Binding-site contacts:
Ligand atom C08 contacts residue PRO92 of chain 1.A at 3.8 Å (hydrophobic).
Ligand atom C19 contacts residue THR95 of chain 1.A at 3.7 Å.
Ligand atom C12 contacts residue ALA91 of chain 1.A at 3.5 Å (hydrophobic).
Ligand atom C08 contacts residue GLY94 of chain 1.A at 3.8 Å.
Ligand atom N01 contacts residue ALA91 of chain 1.A at 2.5 Å (h-bond).
Ligand atom C15 contacts residue ALA91 of chain 1.A at 3.6 Å (hydrophobic).
Ligand atom C08 contacts residue ALA91 of chain 1.A at 3.3 Å (hydrophobic).
Ligand atom C20 contacts residue GLU138 of chain 1.A at 3.5 Å.
Ligand atom C13 contacts residue LEU141 of chain 1.A at 3.5 Å (hydrophobic).
Ligand atom C15 contacts residue ALA38 of chain 1.A at 3.7 Å (hydrophobic).
Ligand atom C18 contacts residue GLY18 of chain 1.A at 3.8 Å.
Ligand atom O26 contacts residue ARG15 of chain 1.A at 3.4 Å (salt-bridge).
Ligand atom C09 contacts residue ALA91 of chain 1.A at 3.2 Å (hydrophobic).
Ligand atom C14 contacts residue LEU141 of chain 1.A at 3.4 Å (hydrophobic).
Ligand atom CL2 contacts residue VAL157 of chain 1.A at 3.7 Å.
Ligand atom C11 contacts residue ARG15 of chain 1.A at 3.8 Å.
Ligand atom C19 contacts residue VAL157 of chain 1.A at 3.3 Å (hydrophobic).
Ligand atom C14 contacts residue LEU72 of chain 1.A at 3.8 Å (hydrophobic).
Ligand atom C15 contacts residue LEU72 of chain 1.A at 3.9 Å (hydrophobic).
Ligand atom C21 contacts residue VAL157 of chain 1.A at 3.0 Å (hydrophobic).
Ligand atom C10 contacts residue GLY94 of chain 1.A at 3.7 Å.
Ligand atom C08 contacts residue LEU17 of chain 1.A at 3.8 Å (hydrophobic).
Ligand atom C16 contacts residue VAL157 of chain 1.A at 3.6 Å (hydrophobic).
Ligand atom C20 contacts residue THR95 of chain 1.A at 3.6 Å.
Ligand atom C05 contacts residue GLY94 of chain 1.A at 3.8 Å.
Ligand atom N01 contacts residue TYR90 of chain 1.A at 3.7 Å.
Ligand atom C15 contacts residue GLU89 of chain 1.A at 3.4 Å.
Ligand atom N04 contacts residue VAL25 of chain 1.A at 3.9 Å.
Ligand atom C15 contacts residue LEU141 of chain 1.A at 3.6 Å (hydrophobic).
Ligand atom CL2 contacts residue LEU141 of chain 1.A at 3.7 Å.
Ligand atom N03 contacts residue TYR90 of chain 1.A at 3.7 Å.
Ligand atom O26 contacts residue ALA159 of chain 1.A at 3.2 Å.
Ligand atom N02 contacts residue LEU141 of chain 1.A at 3.6 Å.
Ligand atom N03 contacts residue ALA91 of chain 1.A at 3.0 Å (h-bond).
Ligand atom CL2 contacts residue ALA151 of chain 1.A at 3.4 Å.
Ligand atom C20 contacts residue VAL157 of chain 1.A at 2.8 Å (hydrophobic).
Ligand atom O26 contacts residue LEU17 of chain 1.A at 3.3 Å (h-bond).
Ligand atom N02 contacts residue LEU17 of chain 1.A at 3.9 Å.
Ligand atom C09 contacts residue GLY94 of chain 1.A at 3.7 Å.
Ligand atom C18 contacts residue VAL157 of chain 1.A at 3.8 Å (hydrophobic).

The protein below binds the small molecule below.
Small molecule (SMILES): O=C(O)c1ccc(Nc2nccc(Nc3ccccc3Cl)n2)cc1

Sequence of chain 1.A:
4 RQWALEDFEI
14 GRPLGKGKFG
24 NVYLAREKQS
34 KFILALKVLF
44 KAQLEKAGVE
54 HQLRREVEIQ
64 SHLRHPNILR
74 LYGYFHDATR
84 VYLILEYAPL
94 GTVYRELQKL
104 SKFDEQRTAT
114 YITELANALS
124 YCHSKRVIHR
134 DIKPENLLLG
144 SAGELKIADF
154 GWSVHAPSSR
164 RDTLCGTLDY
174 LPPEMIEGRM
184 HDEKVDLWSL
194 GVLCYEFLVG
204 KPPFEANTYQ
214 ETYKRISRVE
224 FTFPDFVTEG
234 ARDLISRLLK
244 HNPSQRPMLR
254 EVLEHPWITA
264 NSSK